Binding-site contacts:
Ligand atom C1 contacts residue ASP23 of chain 1.A at 3.0 Å.
Ligand atom O1 contacts residue ASP23 of chain 1.A at 3.9 Å.
Ligand atom C2 contacts residue ARG27 of chain 1.A at 4.3 Å.
Ligand atom O1 contacts residue TRP66 of chain 4.A at 4.1 Å.
Ligand atom C3 contacts residue ARG19 of chain 1.A at 4.2 Å.
Ligand atom C3 contacts residue ARG20 of chain 1.A at 4.3 Å.
Ligand atom O2 contacts residue SER67 of chain 4.A at 4.4 Å.
Ligand atom O5 contacts residue TRP66 of chain 4.A at 4.2 Å.
Ligand atom O3 contacts residue ARG19 of chain 1.A at 3.7 Å.
Ligand atom O4 contacts residue ASN63 of chain 4.A at 2.8 Å (h-bond).
Ligand atom O1 contacts residue ARG27 of chain 1.A at 3.2 Å (salt-bridge).
Ligand atom C4 contacts residue ASN63 of chain 4.A at 3.9 Å.
Ligand atom O2 contacts residue ASP23 of chain 1.A at 3.9 Å.
Ligand atom O3 contacts residue ASP23 of chain 1.A at 4.1 Å.
Ligand atom O2 contacts residue TRP66 of chain 4.A at 3.9 Å.
Ligand atom O3 contacts residue ARG20 of chain 1.A at 2.9 Å.
Ligand atom O4 contacts residue ARG20 of chain 1.A at 3.8 Å.
Ligand atom C1 contacts residue ARG27 of chain 1.A at 3.7 Å.
Ligand atom O2 contacts residue ASN63 of chain 4.A at 4.3 Å.
Ligand atom C5 contacts residue ASN63 of chain 4.A at 4.0 Å.
Ligand atom C5 contacts residue SER67 of chain 4.A at 3.9 Å.
Ligand atom C2 contacts residue ASP23 of chain 1.A at 3.9 Å.
Ligand atom O2 contacts residue ARG27 of chain 1.A at 3.8 Å.
Ligand atom O5 contacts residue SER67 of chain 4.A at 3.6 Å.
Ligand atom C3 contacts residue ASP23 of chain 1.A at 4.3 Å.

This small molecule binds to this protein.
Small molecule (SMILES): OC[C@@]1(O)OC[C@H](O)[C@@H]1O

Sequence of chain 4.A:
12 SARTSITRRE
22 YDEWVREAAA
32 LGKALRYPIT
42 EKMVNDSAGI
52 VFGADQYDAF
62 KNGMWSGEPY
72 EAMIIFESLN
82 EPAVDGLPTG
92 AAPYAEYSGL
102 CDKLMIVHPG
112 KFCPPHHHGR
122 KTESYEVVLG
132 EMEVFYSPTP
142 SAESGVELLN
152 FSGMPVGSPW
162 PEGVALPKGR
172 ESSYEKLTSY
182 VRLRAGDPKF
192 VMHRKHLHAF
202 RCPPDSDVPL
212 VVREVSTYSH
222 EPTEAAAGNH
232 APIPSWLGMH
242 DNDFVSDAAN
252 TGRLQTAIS

Sequence of chain 1.A:
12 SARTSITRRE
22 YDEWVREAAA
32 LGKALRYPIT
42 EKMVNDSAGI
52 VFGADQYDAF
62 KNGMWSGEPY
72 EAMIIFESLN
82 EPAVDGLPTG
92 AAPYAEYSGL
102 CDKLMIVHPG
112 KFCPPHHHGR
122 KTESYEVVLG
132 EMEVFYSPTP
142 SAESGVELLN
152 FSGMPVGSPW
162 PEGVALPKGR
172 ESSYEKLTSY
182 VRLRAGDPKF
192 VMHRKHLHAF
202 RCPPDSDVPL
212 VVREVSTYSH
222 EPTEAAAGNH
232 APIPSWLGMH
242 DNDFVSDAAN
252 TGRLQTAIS